This protein binds this small molecule.
Small molecule (SMILES): CC(=O)N[C@@H]1[C@@H](O)[C@H](O)[C@@H](CO)O[C@H]1O

Binding-site contacts:
Ligand atom C2 contacts residue ASN569 of chain 1.A at 2.5 Å.
Ligand atom C3 contacts residue ASN569 of chain 1.A at 3.8 Å.
Ligand atom C1 contacts residue ASN569 of chain 1.A at 1.4 Å.
Ligand atom C8 contacts residue ASN569 of chain 1.A at 3.8 Å.
Ligand atom C7 contacts residue ASN569 of chain 1.A at 3.7 Å.
Ligand atom C5 contacts residue ASN569 of chain 1.A at 3.6 Å.
Ligand atom C4 contacts residue ASN569 of chain 1.A at 4.2 Å.
Ligand atom O5 contacts residue ASN569 of chain 1.A at 2.3 Å (h-bond).
Ligand atom N2 contacts residue ASN569 of chain 1.A at 3.0 Å (h-bond).
Ligand atom O7 contacts residue ASN569 of chain 1.A at 4.0 Å.

Sequence of chain 1.A:
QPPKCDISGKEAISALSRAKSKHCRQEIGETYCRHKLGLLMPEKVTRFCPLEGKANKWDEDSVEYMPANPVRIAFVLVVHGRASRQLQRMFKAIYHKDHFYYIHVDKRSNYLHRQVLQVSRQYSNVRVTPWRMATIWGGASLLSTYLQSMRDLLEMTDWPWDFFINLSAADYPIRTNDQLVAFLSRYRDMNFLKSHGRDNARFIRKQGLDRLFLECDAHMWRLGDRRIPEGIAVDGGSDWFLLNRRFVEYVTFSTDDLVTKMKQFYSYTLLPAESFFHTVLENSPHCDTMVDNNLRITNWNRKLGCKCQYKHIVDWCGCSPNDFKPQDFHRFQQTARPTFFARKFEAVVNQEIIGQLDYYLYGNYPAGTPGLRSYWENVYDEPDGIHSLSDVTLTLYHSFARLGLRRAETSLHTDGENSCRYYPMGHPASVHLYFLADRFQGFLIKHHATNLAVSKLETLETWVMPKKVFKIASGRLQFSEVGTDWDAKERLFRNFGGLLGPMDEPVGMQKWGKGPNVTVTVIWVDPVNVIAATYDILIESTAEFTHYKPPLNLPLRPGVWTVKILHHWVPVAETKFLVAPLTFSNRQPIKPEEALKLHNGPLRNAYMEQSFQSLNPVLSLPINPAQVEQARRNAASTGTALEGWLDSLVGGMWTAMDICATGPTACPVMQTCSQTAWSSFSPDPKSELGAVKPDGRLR